The small molecule below binds the protein below.
Small molecule (SMILES): N#C[Fe](C#N)(C#[O+])O[Ni]

Sequence of chain 1.A:
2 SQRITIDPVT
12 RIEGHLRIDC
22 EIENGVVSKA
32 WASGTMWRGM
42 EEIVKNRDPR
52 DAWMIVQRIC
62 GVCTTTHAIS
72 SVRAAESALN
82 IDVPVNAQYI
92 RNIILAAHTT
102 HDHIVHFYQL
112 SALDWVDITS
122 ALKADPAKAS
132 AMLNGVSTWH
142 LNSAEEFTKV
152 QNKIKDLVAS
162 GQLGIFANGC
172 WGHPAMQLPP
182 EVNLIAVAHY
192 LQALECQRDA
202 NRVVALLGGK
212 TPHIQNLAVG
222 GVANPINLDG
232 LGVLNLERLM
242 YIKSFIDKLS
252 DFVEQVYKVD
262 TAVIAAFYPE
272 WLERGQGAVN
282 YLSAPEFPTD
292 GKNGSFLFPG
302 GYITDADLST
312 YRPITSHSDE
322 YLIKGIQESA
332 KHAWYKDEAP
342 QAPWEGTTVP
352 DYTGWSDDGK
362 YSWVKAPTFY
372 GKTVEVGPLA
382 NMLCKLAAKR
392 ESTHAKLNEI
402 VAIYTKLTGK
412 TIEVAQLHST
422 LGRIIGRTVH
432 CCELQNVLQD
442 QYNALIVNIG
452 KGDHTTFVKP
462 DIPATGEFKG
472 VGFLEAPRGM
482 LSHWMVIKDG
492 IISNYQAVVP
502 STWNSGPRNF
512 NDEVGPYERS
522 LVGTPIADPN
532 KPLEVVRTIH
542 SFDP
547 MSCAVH

Binding-site contacts:
Ligand atom O1 contacts residue VAL500 of chain 1.A at 3.5 Å.
Ligand atom O4 contacts residue CYS549 of chain 1.A at 3.0 Å (h-bond).
Ligand atom N3 contacts residue PRO478 of chain 1.A at 3.3 Å.
Ligand atom N2 contacts residue CYS549 of chain 1.A at 3.5 Å.
Ligand atom O4 contacts residue CYS64 of chain 1.A at 2.8 Å (h-bond).
Ligand atom N3 contacts residue CYS64 of chain 1.A at 3.6 Å.
Ligand atom NI contacts residue CSO546 of chain 1.A at 2.4 Å.
Ligand atom C1 contacts residue VAL500 of chain 1.A at 3.5 Å (hydrophobic).
Ligand atom N2 contacts residue SER502 of chain 1.A at 2.9 Å (h-bond).
Ligand atom O1 contacts residue LEU482 of chain 1.A at 3.5 Å.
Ligand atom O1 contacts residue PRO501 of chain 1.A at 3.5 Å.
Ligand atom FE contacts residue CYS64 of chain 1.A at 2.4 Å.
Ligand atom N2 contacts residue PRO501 of chain 1.A at 3.5 Å.
Ligand atom C3 contacts residue ARG479 of chain 1.A at 3.4 Å.
Ligand atom NI contacts residue CYS64 of chain 1.A at 2.4 Å.
Ligand atom NI contacts residue CYS61 of chain 1.A at 2.4 Å.
Ligand atom N2 contacts residue ARG479 of chain 1.A at 3.7 Å.
Ligand atom C2 contacts residue ARG479 of chain 1.A at 3.6 Å.
Ligand atom NI contacts residue CYS549 of chain 1.A at 2.6 Å.
Ligand atom C3 contacts residue CYS64 of chain 1.A at 3.2 Å (hydrophobic).
Ligand atom N3 contacts residue ALA477 of chain 1.A at 3.5 Å.
Ligand atom O1 contacts residue CYS549 of chain 1.A at 3.9 Å.
Ligand atom O4 contacts residue ARG479 of chain 1.A at 3.1 Å.
Ligand atom O1 contacts residue CYS64 of chain 1.A at 4.0 Å.
Ligand atom N3 contacts residue ARG479 of chain 1.A at 3.0 Å (salt-bridge).
Ligand atom C1 contacts residue CYS549 of chain 1.A at 3.1 Å (hydrophobic).
Ligand atom O1 contacts residue ALA477 of chain 1.A at 4.0 Å.
Ligand atom C2 contacts residue SER502 of chain 1.A at 3.8 Å.
Ligand atom FE contacts residue CYS549 of chain 1.A at 2.4 Å.
Ligand atom C1 contacts residue CYS64 of chain 1.A at 3.2 Å (hydrophobic).
Ligand atom N2 contacts residue VAL500 of chain 1.A at 3.7 Å.
Ligand atom C1 contacts residue PRO501 of chain 1.A at 3.8 Å (hydrophobic).
Ligand atom O4 contacts residue CSO546 of chain 1.A at 3.1 Å.
Ligand atom C2 contacts residue CYS549 of chain 1.A at 3.1 Å (hydrophobic).
Ligand atom C2 contacts residue VAL500 of chain 1.A at 3.7 Å (hydrophobic).
Ligand atom C1 contacts residue HIS68 of chain 1.A at 3.4 Å.
Ligand atom O1 contacts residue HIS68 of chain 1.A at 3.4 Å (h-bond).
Ligand atom C2 contacts residue PRO501 of chain 1.A at 4.0 Å (hydrophobic).
Ligand atom C1 contacts residue THR67 of chain 1.A at 3.7 Å.
Ligand atom O1 contacts residue THR67 of chain 1.A at 3.5 Å (h-bond).